Sequence of chain 1.B:
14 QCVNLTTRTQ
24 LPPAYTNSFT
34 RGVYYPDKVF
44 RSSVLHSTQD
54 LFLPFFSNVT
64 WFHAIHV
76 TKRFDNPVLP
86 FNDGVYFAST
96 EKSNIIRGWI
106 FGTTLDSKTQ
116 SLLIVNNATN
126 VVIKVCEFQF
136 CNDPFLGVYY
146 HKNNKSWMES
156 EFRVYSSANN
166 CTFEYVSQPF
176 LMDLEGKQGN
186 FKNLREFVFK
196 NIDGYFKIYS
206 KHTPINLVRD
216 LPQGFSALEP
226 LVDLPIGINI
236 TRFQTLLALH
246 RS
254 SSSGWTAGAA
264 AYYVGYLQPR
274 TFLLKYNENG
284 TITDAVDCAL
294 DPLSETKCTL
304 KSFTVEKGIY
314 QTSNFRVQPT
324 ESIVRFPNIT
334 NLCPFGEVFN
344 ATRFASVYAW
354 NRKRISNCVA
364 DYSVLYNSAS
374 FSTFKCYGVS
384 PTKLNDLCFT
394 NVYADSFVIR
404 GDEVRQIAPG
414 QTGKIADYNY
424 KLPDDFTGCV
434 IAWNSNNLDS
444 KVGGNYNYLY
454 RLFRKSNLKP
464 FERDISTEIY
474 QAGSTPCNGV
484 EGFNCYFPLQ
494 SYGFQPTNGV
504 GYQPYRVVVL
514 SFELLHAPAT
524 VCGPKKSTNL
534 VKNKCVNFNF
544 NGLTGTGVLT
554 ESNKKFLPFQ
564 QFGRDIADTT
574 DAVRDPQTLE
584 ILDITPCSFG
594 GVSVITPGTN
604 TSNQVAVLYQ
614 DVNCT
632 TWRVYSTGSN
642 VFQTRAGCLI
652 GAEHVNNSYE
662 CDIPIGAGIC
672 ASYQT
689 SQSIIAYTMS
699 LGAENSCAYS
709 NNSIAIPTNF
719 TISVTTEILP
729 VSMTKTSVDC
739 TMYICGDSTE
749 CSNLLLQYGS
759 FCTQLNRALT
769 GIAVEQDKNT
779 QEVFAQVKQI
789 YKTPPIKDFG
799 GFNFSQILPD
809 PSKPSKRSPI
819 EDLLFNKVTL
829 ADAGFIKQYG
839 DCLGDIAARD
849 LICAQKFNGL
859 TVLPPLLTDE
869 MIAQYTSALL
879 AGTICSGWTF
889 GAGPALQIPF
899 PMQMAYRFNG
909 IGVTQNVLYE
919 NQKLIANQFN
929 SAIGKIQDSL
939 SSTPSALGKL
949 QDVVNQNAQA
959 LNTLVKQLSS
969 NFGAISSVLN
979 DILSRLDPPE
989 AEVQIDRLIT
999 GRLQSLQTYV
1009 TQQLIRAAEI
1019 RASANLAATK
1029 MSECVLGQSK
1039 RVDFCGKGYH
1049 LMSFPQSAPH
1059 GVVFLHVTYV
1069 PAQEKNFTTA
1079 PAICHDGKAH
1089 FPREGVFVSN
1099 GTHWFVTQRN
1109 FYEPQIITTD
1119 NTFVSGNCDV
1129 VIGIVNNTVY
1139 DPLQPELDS

The protein below binds the small molecule below.
Small molecule (SMILES): CC(=O)N[C@@H]1[C@@H](O)[C@H](O)[C@@H](CO)O[C@H]1O

Binding-site contacts:
Ligand atom O7 contacts residue ASN709 of chain 1.B at 3.1 Å (h-bond).
Ligand atom C5 contacts residue ASN709 of chain 1.B at 3.8 Å.
Ligand atom C4 contacts residue ASN709 of chain 1.B at 4.3 Å.
Ligand atom N2 contacts residue ASN709 of chain 1.B at 2.9 Å (h-bond).
Ligand atom C7 contacts residue ASN709 of chain 1.B at 3.2 Å.
Ligand atom O5 contacts residue ASN709 of chain 1.B at 2.5 Å (h-bond).
Ligand atom C2 contacts residue ASN709 of chain 1.B at 2.5 Å.
Ligand atom C8 contacts residue ASN710 of chain 1.B at 4.0 Å.
Ligand atom C1 contacts residue ASN709 of chain 1.B at 1.5 Å.
Ligand atom C8 contacts residue ASN709 of chain 1.B at 3.6 Å.
Ligand atom C3 contacts residue ASN709 of chain 1.B at 3.9 Å.